Binding-site contacts:
Ligand atom C6 contacts residue PHE152 of chain 2.C at 3.5 Å (hydrophobic).
Ligand atom C2 contacts residue MET174 of chain 2.C at 4.0 Å (hydrophobic).
Ligand atom C4 contacts residue GLY78 of chain 2.C at 4.0 Å.
Ligand atom N7 contacts residue GLY78 of chain 2.C at 3.1 Å.
Ligand atom N3 contacts residue GLU173 of chain 2.C at 3.5 Å.
Ligand atom C6 contacts residue ALA77 of chain 2.C at 3.6 Å (hydrophobic).
Ligand atom N1 contacts residue PHE152 of chain 2.C at 4.0 Å.
Ligand atom C5 contacts residue ALA77 of chain 2.C at 3.9 Å (hydrophobic).
Ligand atom C5 contacts residue ASP198 of chain 2.C at 3.8 Å.
Ligand atom N1 contacts residue TRS1 of chain 2.H at 2.6 Å (h-bond).
Ligand atom C4 contacts residue PHE152 of chain 2.C at 3.6 Å (hydrophobic).
Ligand atom N3 contacts residue VAL172 of chain 2.C at 3.6 Å.
Ligand atom N7 contacts residue ASP198 of chain 2.C at 2.9 Å (salt-bridge).
Ligand atom C2 contacts residue VAL172 of chain 2.C at 3.8 Å (hydrophobic).
Ligand atom N7 contacts residue PHE152 of chain 2.C at 3.6 Å.
Ligand atom N1 contacts residue ALA77 of chain 2.C at 4.0 Å.
Ligand atom N6 contacts residue ALA77 of chain 2.C at 3.4 Å.
Ligand atom C5 contacts residue GLY78 of chain 2.C at 3.3 Å.
Ligand atom N9 contacts residue MET153 of chain 2.C at 3.2 Å (h-bond).
Ligand atom N1 contacts residue GLU173 of chain 2.C at 4.0 Å.
Ligand atom C5 contacts residue VAL172 of chain 2.C at 4.0 Å (hydrophobic).
Ligand atom C5 contacts residue PHE152 of chain 2.C at 3.3 Å (hydrophobic).
Ligand atom N6 contacts residue TRS1 of chain 2.H at 3.5 Å (h-bond).
Ligand atom N9 contacts residue VAL172 of chain 2.C at 4.0 Å.
Ligand atom C6 contacts residue TRS1 of chain 2.H at 3.3 Å.
Ligand atom N6 contacts residue PHE208 of chain 2.C at 3.6 Å.
Ligand atom N3 contacts residue PHE152 of chain 2.C at 3.7 Å.
Ligand atom C8 contacts residue ASP198 of chain 2.C at 3.8 Å.
Ligand atom N6 contacts residue SER76 of chain 2.C at 4.0 Å.
Ligand atom N6 contacts residue PHE152 of chain 2.C at 4.0 Å.
Ligand atom N6 contacts residue SER197 of chain 2.C at 2.8 Å (h-bond).
Ligand atom C4 contacts residue VAL172 of chain 2.C at 3.7 Å (hydrophobic).
Ligand atom C8 contacts residue MET153 of chain 2.C at 3.7 Å (hydrophobic).
Ligand atom C6 contacts residue GLY78 of chain 2.C at 3.5 Å.
Ligand atom C2 contacts residue TRS1 of chain 2.H at 3.3 Å.
Ligand atom C8 contacts residue ALA200 of chain 2.C at 3.9 Å (hydrophobic).
Ligand atom C2 contacts residue GLU173 of chain 2.C at 3.3 Å.
Ligand atom N6 contacts residue GLY78 of chain 2.C at 3.7 Å.
Ligand atom C8 contacts residue GLY78 of chain 2.C at 3.5 Å.
Ligand atom N6 contacts residue ASP198 of chain 2.C at 3.6 Å (salt-bridge).

Sequence of chain 2.C:
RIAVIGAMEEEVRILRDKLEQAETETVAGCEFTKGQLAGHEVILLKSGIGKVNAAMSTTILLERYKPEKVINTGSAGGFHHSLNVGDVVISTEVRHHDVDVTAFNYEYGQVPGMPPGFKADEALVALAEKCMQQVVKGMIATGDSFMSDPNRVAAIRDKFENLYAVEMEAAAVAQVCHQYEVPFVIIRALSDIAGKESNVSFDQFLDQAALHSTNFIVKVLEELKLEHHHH

A protein and the small-molecule ligand that binds it are described below.
Small molecule (SMILES): Nc1ncnc2[nH]cnc12